This protein binds this small molecule.
Small molecule (SMILES): CC(C)C[C@H](NC(=O)CN)C(=O)N[C@H](C(=O)N[C@H](C(=O)NCC(=O)N[C@@H](CO)C(=O)N[C@@H](CC(C)C)C(=O)N[C@@H](CCCN=C(N)N)C(=O)NCC=O)C(C)C)[C@@H](C)O

Binding-site contacts:
Ligand atom CD2 contacts residue ARG43 of chain 48.C at 3.7 Å.
Ligand atom NH1 contacts residue ASP228 of chain 48.C at 3.2 Å (salt-bridge).
Ligand atom NH2 contacts residue THR246 of chain 48.C at 2.8 Å (h-bond).
Ligand atom N contacts residue ASP258 of chain 48.C at 2.9 Å (salt-bridge).
Ligand atom NH1 contacts residue ILE51 of chain 48.C at 3.5 Å (h-bond).
Ligand atom CZ contacts residue ASP228 of chain 48.C at 3.2 Å.
Ligand atom CA contacts residue ILE54 of chain 48.C at 3.7 Å (hydrophobic).
Ligand atom NH2 contacts residue ASP228 of chain 48.C at 2.5 Å (salt-bridge).
Ligand atom N contacts residue ARG49 of chain 48.C at 3.5 Å (salt-bridge).
Ligand atom CB contacts residue ARG49 of chain 48.C at 3.6 Å.
Ligand atom O contacts residue ILE54 of chain 48.C at 3.4 Å.
Ligand atom NH1 contacts residue ARG50 of chain 48.C at 3.7 Å.
Ligand atom CB contacts residue MET259 of chain 48.C at 3.5 Å (hydrophobic).
Ligand atom C contacts residue ILE39 of chain 48.C at 3.6 Å (hydrophobic).
Ligand atom N contacts residue ARG49 of chain 48.C at 3.7 Å.
Ligand atom CG2 contacts residue ALA42 of chain 48.C at 3.7 Å (hydrophobic).
Ligand atom CA contacts residue ASP258 of chain 48.C at 3.3 Å.
Ligand atom NE contacts residue ASP53 of chain 48.C at 3.6 Å (salt-bridge).
Ligand atom O contacts residue ARG43 of chain 48.C at 3.3 Å (salt-bridge).
Ligand atom O contacts residue ARG50 of chain 48.C at 3.7 Å.
Ligand atom O contacts residue ARG43 of chain 48.C at 2.9 Å (salt-bridge).
Ligand atom CB contacts residue ASP258 of chain 48.C at 3.7 Å.
Ligand atom OG1 contacts residue ASP258 of chain 48.C at 3.5 Å.
Ligand atom N contacts residue ASP258 of chain 48.C at 3.3 Å (salt-bridge).
Ligand atom CA contacts residue ARG49 of chain 48.C at 3.7 Å.
Ligand atom C contacts residue ARG49 of chain 48.C at 3.5 Å.
Ligand atom OG1 contacts residue MET259 of chain 48.C at 2.6 Å (h-bond).
Ligand atom NH1 contacts residue THR246 of chain 48.C at 3.5 Å.
Ligand atom O contacts residue ARG49 of chain 48.C at 3.0 Å (salt-bridge).
Ligand atom CD contacts residue ASP53 of chain 48.C at 3.3 Å.
Ligand atom N contacts residue ASP258 of chain 48.C at 3.2 Å (salt-bridge).
Ligand atom O contacts residue ILE39 of chain 48.C at 3.5 Å.
Ligand atom N contacts residue ARG49 of chain 48.C at 3.5 Å (salt-bridge).
Ligand atom C contacts residue ILE54 of chain 48.C at 3.7 Å (hydrophobic).
Ligand atom CB contacts residue ARG49 of chain 48.C at 3.7 Å.
Ligand atom CG2 contacts residue MET259 of chain 48.C at 3.7 Å (hydrophobic).
Ligand atom C contacts residue ASP258 of chain 48.C at 3.7 Å.
Ligand atom CB contacts residue ILE39 of chain 48.C at 3.7 Å (hydrophobic).
Ligand atom N contacts residue ASP258 of chain 48.C at 3.7 Å.
Ligand atom CD1 contacts residue PRO57 of chain 48.C at 3.6 Å (hydrophobic).

Sequence of chain 48.C:
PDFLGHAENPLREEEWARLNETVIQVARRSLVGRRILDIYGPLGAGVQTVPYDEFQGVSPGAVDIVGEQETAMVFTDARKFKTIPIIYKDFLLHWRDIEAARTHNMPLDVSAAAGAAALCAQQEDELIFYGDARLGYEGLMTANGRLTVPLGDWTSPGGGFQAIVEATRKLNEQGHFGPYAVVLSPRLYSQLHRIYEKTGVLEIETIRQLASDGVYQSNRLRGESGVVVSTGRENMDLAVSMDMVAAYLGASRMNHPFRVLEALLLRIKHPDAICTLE